Sequence of chain 1.B:
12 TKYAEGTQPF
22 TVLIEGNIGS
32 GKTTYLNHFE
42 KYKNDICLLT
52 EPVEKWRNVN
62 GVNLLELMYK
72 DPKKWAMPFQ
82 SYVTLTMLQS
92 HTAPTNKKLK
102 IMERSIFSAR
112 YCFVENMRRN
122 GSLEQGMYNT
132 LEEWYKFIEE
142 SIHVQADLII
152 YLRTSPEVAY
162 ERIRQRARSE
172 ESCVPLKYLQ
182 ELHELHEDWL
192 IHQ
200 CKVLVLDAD

Binding-site contacts:
Ligand atom C5' contacts residue ARG105 of chain 1.B at 3.5 Å.
Ligand atom O2 contacts residue MET69 of chain 1.B at 3.4 Å.
Ligand atom N3 contacts residue GLN81 of chain 1.B at 2.9 Å (h-bond).
Ligand atom F5 contacts residue PHE114 of chain 1.B at 3.9 Å.
Ligand atom O3' contacts residue GLU172 of chain 1.B at 3.3 Å.
Ligand atom O2 contacts residue PHE114 of chain 1.B at 3.9 Å.
Ligand atom C6 contacts residue TRP57 of chain 1.B at 3.5 Å (hydrophobic).
Ligand atom C4' contacts residue GLU172 of chain 1.B at 3.4 Å.
Ligand atom O4' contacts residue TRP57 of chain 1.B at 3.5 Å.
Ligand atom O5' contacts residue GLU52 of chain 1.B at 2.2 Å (salt-bridge).
Ligand atom C2' contacts residue ILE29 of chain 1.B at 3.8 Å (hydrophobic).
Ligand atom C3' contacts residue TYR70 of chain 1.B at 3.4 Å (hydrophobic).
Ligand atom C2 contacts residue GLN81 of chain 1.B at 3.8 Å.
Ligand atom C4 contacts residue GLN81 of chain 1.B at 3.6 Å.
Ligand atom C2 contacts residue PHE114 of chain 1.B at 3.6 Å (hydrophobic).
Ligand atom O2 contacts residue GLN81 of chain 1.B at 3.9 Å.
Ligand atom O4 contacts residue GLN81 of chain 1.B at 3.5 Å (h-bond).
Ligand atom F5 contacts residue ARG105 of chain 1.B at 3.9 Å.
Ligand atom F5 contacts residue MET88 of chain 1.B at 3.8 Å.
Ligand atom C5 contacts residue PHE114 of chain 1.B at 3.8 Å (hydrophobic).
Ligand atom C4 contacts residue PHE114 of chain 1.B at 3.3 Å (hydrophobic).
Ligand atom O3' contacts residue TYR70 of chain 1.B at 2.5 Å (h-bond).
Ligand atom O5' contacts residue VAL54 of chain 1.B at 3.9 Å.
Ligand atom F5 contacts residue TRP57 of chain 1.B at 3.6 Å.
Ligand atom O4' contacts residue LEU66 of chain 1.B at 3.8 Å.
Ligand atom O2 contacts residue PHE80 of chain 1.B at 3.4 Å.
Ligand atom O4 contacts residue VAL84 of chain 1.B at 3.8 Å.
Ligand atom C5 contacts residue GLU52 of chain 1.B at 3.9 Å.
Ligand atom F5 contacts residue GLU52 of chain 1.B at 3.4 Å.
Ligand atom C2' contacts residue TYR70 of chain 1.B at 3.2 Å (hydrophobic).
Ligand atom C5 contacts residue TRP57 of chain 1.B at 3.8 Å (hydrophobic).
Ligand atom C5' contacts residue GLU52 of chain 1.B at 3.1 Å.
Ligand atom C6 contacts residue GLU52 of chain 1.B at 3.6 Å.
Ligand atom N3 contacts residue PHE80 of chain 1.B at 3.9 Å.
Ligand atom O4 contacts residue PHE114 of chain 1.B at 3.2 Å.
Ligand atom N3 contacts residue PHE114 of chain 1.B at 3.2 Å.
Ligand atom C3' contacts residue GLU172 of chain 1.B at 3.5 Å.
Ligand atom C6 contacts residue ARG105 of chain 1.B at 3.7 Å.
Ligand atom C2 contacts residue PHE80 of chain 1.B at 3.7 Å (hydrophobic).
Ligand atom O4 contacts residue ALA110 of chain 1.B at 3.6 Å.

This small molecule binds to this protein.
Small molecule (SMILES): O=c1[nH]c(=O)n([C@@H]2O[C@H](COP(=O)(O)O)[C@@H](O)[C@H]2O)cc1F